Sequence of chain 1.T:
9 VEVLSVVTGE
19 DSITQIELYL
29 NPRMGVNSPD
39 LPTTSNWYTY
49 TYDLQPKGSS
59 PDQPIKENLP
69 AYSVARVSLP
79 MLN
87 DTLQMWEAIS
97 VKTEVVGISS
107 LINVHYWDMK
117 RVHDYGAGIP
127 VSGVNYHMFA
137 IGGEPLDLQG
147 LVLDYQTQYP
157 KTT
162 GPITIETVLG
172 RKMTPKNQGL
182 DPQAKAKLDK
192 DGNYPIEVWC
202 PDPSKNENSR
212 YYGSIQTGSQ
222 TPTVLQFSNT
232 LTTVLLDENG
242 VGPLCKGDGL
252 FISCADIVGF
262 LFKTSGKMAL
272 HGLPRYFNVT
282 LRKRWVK

Binding-site contacts:
Ligand atom O1B contacts residue SER266 of chain 1.T at 2.6 Å (h-bond).
Ligand atom O9 contacts residue LYS268 of chain 1.T at 3.6 Å (salt-bridge).
Ligand atom C7 contacts residue ASP51 of chain 1.T at 4.4 Å.
Ligand atom C8 contacts residue LYS268 of chain 1.T at 3.9 Å.
Ligand atom N5 contacts residue LYS264 of chain 1.T at 3.6 Å (salt-bridge).
Ligand atom C10 contacts residue LYS264 of chain 1.T at 3.9 Å.
Ligand atom C11 contacts residue TYR50 of chain 1.T at 3.8 Å (hydrophobic).
Ligand atom C1 contacts residue SER266 of chain 1.T at 3.5 Å.
Ligand atom C1 contacts residue LYS268 of chain 1.T at 3.8 Å.
Ligand atom C5 contacts residue LYS264 of chain 1.T at 4.2 Å.
Ligand atom C4 contacts residue SER266 of chain 1.T at 4.4 Å.
Ligand atom O1A contacts residue SER266 of chain 1.T at 3.7 Å.
Ligand atom C11 contacts residue TRP45 of chain 1.T at 4.0 Å (hydrophobic).
Ligand atom C11 contacts residue ASP51 of chain 1.T at 3.9 Å.
Ligand atom C10 contacts residue TRP45 of chain 1.T at 3.7 Å (hydrophobic).
Ligand atom C6 contacts residue LYS268 of chain 1.T at 4.4 Å.
Ligand atom O4 contacts residue TRP45 of chain 1.T at 3.5 Å.
Ligand atom O4 contacts residue LYS264 of chain 1.T at 2.9 Å (salt-bridge).
Ligand atom C4 contacts residue LYS264 of chain 1.T at 3.6 Å.
Ligand atom O10 contacts residue TRP45 of chain 1.T at 3.2 Å (h-bond).
Ligand atom C3 contacts residue ASP114 of chain 1.T at 4.0 Å.
Ligand atom O1B contacts residue LYS268 of chain 1.T at 3.8 Å.
Ligand atom C11 contacts residue LYS264 of chain 1.T at 4.0 Å.
Ligand atom C10 contacts residue ASP51 of chain 1.T at 3.8 Å.
Ligand atom O1A contacts residue LYS268 of chain 1.T at 3.1 Å (salt-bridge).
Ligand atom C6 contacts residue ASP51 of chain 1.T at 3.7 Å.
Ligand atom N5 contacts residue ASP51 of chain 1.T at 2.8 Å (salt-bridge).
Ligand atom C5 contacts residue ASP51 of chain 1.T at 3.5 Å.
Ligand atom C4 contacts residue ASP51 of chain 1.T at 3.8 Å.
Ligand atom C9 contacts residue LYS268 of chain 1.T at 4.3 Å.

This small molecule binds to this protein.
Small molecule (SMILES): CC(=O)N[C@H]1[C@H]([C@H](O)[C@H](O)CO)O[C@@](O[C@@H]2[C@@H](O)[C@H](O)O[C@H](CO)[C@@H]2O)(C(=O)O)C[C@@H]1O